Sequence of chain 1.B:
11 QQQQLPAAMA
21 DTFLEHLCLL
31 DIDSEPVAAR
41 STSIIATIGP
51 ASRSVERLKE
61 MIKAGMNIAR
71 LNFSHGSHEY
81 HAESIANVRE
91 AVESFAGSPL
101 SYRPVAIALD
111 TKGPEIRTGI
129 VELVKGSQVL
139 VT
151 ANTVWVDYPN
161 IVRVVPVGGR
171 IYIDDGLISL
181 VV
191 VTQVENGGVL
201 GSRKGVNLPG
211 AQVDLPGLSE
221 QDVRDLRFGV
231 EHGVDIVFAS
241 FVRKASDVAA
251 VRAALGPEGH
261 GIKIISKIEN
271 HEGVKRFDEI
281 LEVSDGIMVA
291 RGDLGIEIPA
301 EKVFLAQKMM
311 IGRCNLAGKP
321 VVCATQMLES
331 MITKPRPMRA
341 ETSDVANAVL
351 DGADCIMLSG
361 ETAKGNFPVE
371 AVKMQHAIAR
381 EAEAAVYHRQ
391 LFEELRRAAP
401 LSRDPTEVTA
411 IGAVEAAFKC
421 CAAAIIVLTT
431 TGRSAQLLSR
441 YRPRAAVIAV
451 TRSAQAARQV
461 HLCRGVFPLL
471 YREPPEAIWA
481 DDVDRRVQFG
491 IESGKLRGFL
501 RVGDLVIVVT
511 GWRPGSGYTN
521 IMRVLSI

This small molecule binds to this protein.
Small molecule (SMILES): O=C(O)COP(=O)(O)O

Binding-site contacts:
Ligand atom O1 contacts residue GLY292 of chain 1.B at 3.8 Å.
Ligand atom O2P contacts residue MN1 of chain 1.L at 3.5 Å.
Ligand atom O4P contacts residue ASP293 of chain 1.B at 3.0 Å (salt-bridge).
Ligand atom C1 contacts residue THR325 of chain 1.B at 3.6 Å.
Ligand atom O2 contacts residue ARG291 of chain 1.B at 3.7 Å.
Ligand atom C2 contacts residue MN1 of chain 1.L at 3.2 Å.
Ligand atom O1P contacts residue GLU269 of chain 1.B at 3.1 Å (salt-bridge).
Ligand atom O2P contacts residue LYS267 of chain 1.B at 3.1 Å (salt-bridge).
Ligand atom O2 contacts residue GLY292 of chain 1.B at 2.8 Å (h-bond).
Ligand atom O1P contacts residue MN1 of chain 1.L at 2.3 Å.
Ligand atom O3P contacts residue MN1 of chain 1.L at 4.0 Å.
Ligand atom O1 contacts residue ALA290 of chain 1.B at 4.0 Å.
Ligand atom P contacts residue ARG70 of chain 1.B at 3.8 Å.
Ligand atom P contacts residue ASP293 of chain 1.B at 4.0 Å.
Ligand atom C1 contacts residue ALA290 of chain 1.B at 3.5 Å (hydrophobic).
Ligand atom O3P contacts residue ARG70 of chain 1.B at 3.4 Å (salt-bridge).
Ligand atom C1 contacts residue GLY292 of chain 1.B at 3.8 Å.
Ligand atom C2 contacts residue ALA290 of chain 1.B at 3.6 Å (hydrophobic).
Ligand atom O2P contacts residue ASP110 of chain 1.B at 4.1 Å.
Ligand atom C2 contacts residue LYS267 of chain 1.B at 3.7 Å.
Ligand atom O2 contacts residue THR325 of chain 1.B at 2.7 Å (h-bond).
Ligand atom O2 contacts residue ALA290 of chain 1.B at 3.3 Å.
Ligand atom C2 contacts residue GLU269 of chain 1.B at 3.6 Å.
Ligand atom O1 contacts residue GLU269 of chain 1.B at 2.7 Å (salt-bridge).
Ligand atom O2 contacts residue ASP293 of chain 1.B at 3.9 Å.
Ligand atom O1 contacts residue MN1 of chain 1.L at 2.3 Å.
Ligand atom O4P contacts residue MN1 of chain 1.L at 2.2 Å.
Ligand atom O1 contacts residue ASP293 of chain 1.B at 2.5 Å (salt-bridge).
Ligand atom C1 contacts residue ASP293 of chain 1.B at 3.6 Å.
Ligand atom O1P contacts residue LYS267 of chain 1.B at 2.9 Å (salt-bridge).
Ligand atom C1 contacts residue GLU269 of chain 1.B at 3.4 Å.
Ligand atom O1P contacts residue ASP293 of chain 1.B at 3.7 Å.
Ligand atom O2P contacts residue ARG70 of chain 1.B at 3.3 Å (salt-bridge).
Ligand atom O2P contacts residue K1 of chain 1.K at 2.7 Å.
Ligand atom O4P contacts residue GLU269 of chain 1.B at 3.8 Å.
Ligand atom C2 contacts residue THR325 of chain 1.B at 4.0 Å.
Ligand atom C1 contacts residue MN1 of chain 1.L at 3.1 Å.
Ligand atom P contacts residue LYS267 of chain 1.B at 3.7 Å.
Ligand atom O2P contacts residue GLU115 of chain 1.B at 4.0 Å.
Ligand atom P contacts residue MN1 of chain 1.L at 2.7 Å.